The small molecule below binds the protein below.
Small molecule (SMILES): Nc1nc2c(ncn2[C@@H]2O[C@H](CO[P](=O)(O)O[P](=O)(O)NP(=O)(O)O)[C@@H](O)[C@H]2O)c(=O)[nH]1

Sequence of chain 1.F:
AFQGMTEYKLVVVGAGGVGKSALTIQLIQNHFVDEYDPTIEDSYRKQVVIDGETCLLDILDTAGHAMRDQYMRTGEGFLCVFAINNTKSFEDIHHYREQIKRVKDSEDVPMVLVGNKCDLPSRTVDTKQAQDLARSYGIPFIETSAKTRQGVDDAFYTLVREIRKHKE

Binding-site contacts:
Ligand atom O2B contacts residue VAL18 of chain 1.F at 3.4 Å (h-bond).
Ligand atom O1G contacts residue THR39 of chain 1.F at 2.9 Å (h-bond).
Ligand atom O3A contacts residue GLY19 of chain 1.F at 3.2 Å (h-bond).
Ligand atom O4' contacts residue LYS121 of chain 1.F at 3.2 Å (salt-bridge).
Ligand atom O2G contacts residue LYS20 of chain 1.F at 2.7 Å (salt-bridge).
Ligand atom O1A contacts residue ALA22 of chain 1.F at 2.9 Å (h-bond).
Ligand atom C8 contacts residue GLY19 of chain 1.F at 3.6 Å.
Ligand atom O1A contacts residue LYS20 of chain 1.F at 3.6 Å.
Ligand atom PG contacts residue MG1 of chain 1.T at 3.4 Å.
Ligand atom N3B contacts residue GLY17 of chain 1.F at 3.1 Å (h-bond).
Ligand atom C6 contacts residue LYS121 of chain 1.F at 3.6 Å.
Ligand atom C8 contacts residue ALA22 of chain 1.F at 3.6 Å (hydrophobic).
Ligand atom O2' contacts residue PHE32 of chain 1.F at 3.5 Å.
Ligand atom C6 contacts residue ASP123 of chain 1.F at 3.6 Å.
Ligand atom O1A contacts residue GLY19 of chain 1.F at 3.4 Å.
Ligand atom O2G contacts residue GLY64 of chain 1.F at 2.8 Å (h-bond).
Ligand atom O6 contacts residue SER149 of chain 1.F at 3.5 Å.
Ligand atom PB contacts residue MG1 of chain 1.T at 3.4 Å.
Ligand atom N7 contacts residue ASN120 of chain 1.F at 3.0 Å (h-bond).
Ligand atom O6 contacts residue ALA150 of chain 1.F at 2.9 Å (h-bond).
Ligand atom O3' contacts residue ASP34 of chain 1.F at 3.2 Å (salt-bridge).
Ligand atom N2 contacts residue ASP123 of chain 1.F at 2.9 Å (salt-bridge).
Ligand atom O6 contacts residue LYS121 of chain 1.F at 3.4 Å.
Ligand atom O2B contacts residue GLY19 of chain 1.F at 3.1 Å (h-bond).
Ligand atom O1B contacts residue LYS20 of chain 1.F at 3.6 Å.
Ligand atom O1B contacts residue MG1 of chain 1.T at 2.2 Å.
Ligand atom O1B contacts residue SER21 of chain 1.F at 3.1 Å (h-bond).
Ligand atom O2' contacts residue VAL33 of chain 1.F at 2.8 Å (h-bond).
Ligand atom N2 contacts residue LEU124 of chain 1.F at 3.5 Å.
Ligand atom O1A contacts residue SER21 of chain 1.F at 3.1 Å (h-bond).
Ligand atom N1 contacts residue ASP123 of chain 1.F at 2.7 Å (salt-bridge).
Ligand atom PB contacts residue LYS20 of chain 1.F at 3.6 Å.
Ligand atom O6 contacts residue ASN120 of chain 1.F at 3.2 Å (h-bond).
Ligand atom O3G contacts residue PRO38 of chain 1.F at 3.5 Å.
Ligand atom O2B contacts residue LYS20 of chain 1.F at 2.7 Å (salt-bridge).
Ligand atom O3A contacts residue GLY17 of chain 1.F at 3.6 Å.
Ligand atom O1G contacts residue MG1 of chain 1.T at 2.1 Å.
Ligand atom O2' contacts residue ASP34 of chain 1.F at 3.1 Å (salt-bridge).
Ligand atom O3G contacts residue TYR36 of chain 1.F at 3.5 Å.
Ligand atom O2G contacts residue GLY16 of chain 1.F at 3.6 Å.